A small-molecule ligand and the protein it binds are described below.
Small molecule (SMILES): CC(=O)N[C@@H]1[C@@H](O)[C@H](O)[C@@H](CO)O[C@H]1O

Binding-site contacts:
Ligand atom C2 contacts residue ASN315 of chain 59.E at 2.5 Å.
Ligand atom O7 contacts residue ASN315 of chain 59.E at 4.2 Å.
Ligand atom O5 contacts residue THR313 of chain 59.E at 4.3 Å.
Ligand atom C1 contacts residue VAL314 of chain 59.E at 4.4 Å (hydrophobic).
Ligand atom N2 contacts residue ASN315 of chain 59.E at 2.8 Å (h-bond).
Ligand atom C4 contacts residue ASN315 of chain 59.E at 4.3 Å.
Ligand atom C6 contacts residue THR313 of chain 59.E at 4.5 Å.
Ligand atom C6 contacts residue ASN315 of chain 59.E at 4.5 Å.
Ligand atom O5 contacts residue ASN315 of chain 59.E at 2.4 Å (h-bond).
Ligand atom C8 contacts residue ILE281 of chain 59.E at 4.5 Å (hydrophobic).
Ligand atom O5 contacts residue VAL314 of chain 59.E at 3.8 Å.
Ligand atom C5 contacts residue ASN315 of chain 59.E at 3.7 Å.
Ligand atom C7 contacts residue ASN315 of chain 59.E at 3.3 Å.
Ligand atom C1 contacts residue ASN315 of chain 59.E at 1.4 Å.
Ligand atom C8 contacts residue ASN315 of chain 59.E at 3.5 Å.
Ligand atom C3 contacts residue ASN315 of chain 59.E at 3.8 Å.

Sequence of chain 59.E:
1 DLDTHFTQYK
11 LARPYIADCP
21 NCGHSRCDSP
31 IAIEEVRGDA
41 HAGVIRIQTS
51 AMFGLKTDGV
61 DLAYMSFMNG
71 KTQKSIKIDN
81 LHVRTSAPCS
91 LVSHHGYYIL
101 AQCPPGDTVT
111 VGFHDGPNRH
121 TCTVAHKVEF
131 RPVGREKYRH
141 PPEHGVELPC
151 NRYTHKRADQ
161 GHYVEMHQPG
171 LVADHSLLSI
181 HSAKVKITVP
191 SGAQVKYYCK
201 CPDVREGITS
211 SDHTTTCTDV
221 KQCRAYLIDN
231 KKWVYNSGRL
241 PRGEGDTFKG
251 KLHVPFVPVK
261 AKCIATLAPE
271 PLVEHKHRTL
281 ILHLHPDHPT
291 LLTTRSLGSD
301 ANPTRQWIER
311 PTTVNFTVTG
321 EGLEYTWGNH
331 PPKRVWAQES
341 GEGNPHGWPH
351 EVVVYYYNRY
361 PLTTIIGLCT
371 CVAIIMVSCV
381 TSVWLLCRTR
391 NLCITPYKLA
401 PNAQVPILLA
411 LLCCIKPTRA